A small-molecule ligand and the protein it binds are described below.
Small molecule (SMILES): Oc1ccc(/C=N/Nc2ccc(Cl)cc2)c(O)c1O

Binding-site contacts:
Ligand atom CAA contacts residue GLU65 of chain 1.A at 4.3 Å.
Ligand atom OAG contacts residue ILE105 of chain 1.A at 3.0 Å (h-bond).
Ligand atom CAE contacts residue MN1 of chain 1.B at 2.9 Å.
Ligand atom CAD contacts residue LYS119 of chain 1.A at 3.0 Å.
Ligand atom OAH contacts residue ILE105 of chain 1.A at 4.2 Å.
Ligand atom NAL contacts residue TYR29 of chain 1.A at 3.9 Å.
Ligand atom OAH contacts residue GLU65 of chain 1.A at 3.2 Å (salt-bridge).
Ligand atom OAI contacts residue GLU65 of chain 1.A at 3.6 Å (salt-bridge).
Ligand atom CAM contacts residue TYR29 of chain 1.A at 4.3 Å (hydrophobic).
Ligand atom CAD contacts residue MN1 of chain 1.B at 4.2 Å.
Ligand atom CAF contacts residue LYS119 of chain 1.A at 3.8 Å.
Ligand atom OAI contacts residue ASP93 of chain 1.A at 4.4 Å.
Ligand atom CAA contacts residue MN1 of chain 1.B at 4.1 Å.
Ligand atom OAH contacts residue MN1 of chain 1.B at 2.1 Å.
Ligand atom OAG contacts residue MN1 of chain 1.B at 2.2 Å.
Ligand atom CAF contacts residue MN1 of chain 1.C at 3.1 Å.
Ligand atom NAK contacts residue TYR29 of chain 1.A at 4.3 Å.
Ligand atom OAI contacts residue MN1 of chain 1.C at 2.4 Å.
Ligand atom OAH contacts residue ASP93 of chain 1.A at 2.9 Å (salt-bridge).
Ligand atom CAE contacts residue LYS119 of chain 1.A at 3.1 Å.
Ligand atom OAG contacts residue LYS119 of chain 1.A at 3.2 Å (salt-bridge).
Ligand atom CAF contacts residue GLU65 of chain 1.A at 4.1 Å.
Ligand atom CAC contacts residue LYS119 of chain 1.A at 3.8 Å.
Ligand atom CAE contacts residue HIS46 of chain 1.A at 3.8 Å.
Ligand atom OAG contacts residue HIS46 of chain 1.A at 2.9 Å (h-bond).
Ligand atom CAE contacts residue ILE105 of chain 1.A at 4.2 Å (hydrophobic).
Ligand atom CAF contacts residue MN1 of chain 1.B at 2.8 Å.
Ligand atom CAF contacts residue GLU104 of chain 1.A at 3.3 Å.
Ligand atom CAE contacts residue GLU104 of chain 1.A at 3.4 Å.
Ligand atom OAH contacts residue MN1 of chain 1.C at 2.2 Å.
Ligand atom OAG contacts residue GLU104 of chain 1.A at 3.2 Å (salt-bridge).
Ligand atom CAF contacts residue ASP93 of chain 1.A at 4.2 Å.
Ligand atom OAI contacts residue LEU91 of chain 1.A at 4.3 Å.
Ligand atom OAH contacts residue GLU104 of chain 1.A at 3.0 Å (salt-bridge).
Ligand atom OAH contacts residue HIS46 of chain 1.A at 3.0 Å.
Ligand atom CAA contacts residue MN1 of chain 1.C at 3.2 Å.
Ligand atom CAA contacts residue GLU104 of chain 1.A at 4.2 Å.
Ligand atom OAG contacts residue ASP93 of chain 1.A at 4.3 Å.
Ligand atom NAK contacts residue LYS122 of chain 1.A at 4.3 Å.
Ligand atom CAF contacts residue HIS46 of chain 1.A at 3.8 Å.

Sequence of chain 1.A:
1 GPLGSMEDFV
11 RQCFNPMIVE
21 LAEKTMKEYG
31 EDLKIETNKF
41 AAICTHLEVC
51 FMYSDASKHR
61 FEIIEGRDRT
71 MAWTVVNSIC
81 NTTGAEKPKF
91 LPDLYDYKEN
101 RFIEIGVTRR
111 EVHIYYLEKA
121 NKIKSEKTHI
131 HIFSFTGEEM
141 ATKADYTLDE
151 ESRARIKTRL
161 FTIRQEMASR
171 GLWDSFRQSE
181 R